A small-molecule ligand and the protein it binds are described below.
Small molecule (SMILES): CC(C)C[C@@H](C=O)NC(=O)[C@H](C)NC(=O)[C@H](CC(C)C)NC(=O)[C@H](C)NC(=O)[C@H](CC(C)C)NC(=O)[C@H](C)NC(=O)[C@@H](N)[C@@H](C)O

Sequence of chain 1.E:
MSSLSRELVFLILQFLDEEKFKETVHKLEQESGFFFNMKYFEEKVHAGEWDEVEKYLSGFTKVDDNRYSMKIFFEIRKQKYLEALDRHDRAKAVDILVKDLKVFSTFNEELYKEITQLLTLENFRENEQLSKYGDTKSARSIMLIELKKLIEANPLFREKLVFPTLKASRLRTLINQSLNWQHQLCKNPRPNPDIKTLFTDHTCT

Binding-site contacts:
Ligand atom N contacts residue PHE74 of chain 1.E at 4.1 Å.
Ligand atom CG contacts residue ARG67 of chain 1.E at 3.9 Å.
Ligand atom CD1 contacts residue LEU130 of chain 1.E at 4.1 Å (hydrophobic).
Ligand atom O contacts residue GLU146 of chain 1.E at 4.1 Å.
Ligand atom CD1 contacts residue LEU150 of chain 1.E at 3.8 Å (hydrophobic).
Ligand atom CA contacts residue LYS71 of chain 1.E at 3.8 Å.
Ligand atom C contacts residue LYS71 of chain 1.E at 4.1 Å.
Ligand atom C contacts residue ARG67 of chain 1.E at 3.6 Å.
Ligand atom O contacts residue LYS71 of chain 1.E at 2.9 Å (salt-bridge).
Ligand atom O contacts residue LYS71 of chain 1.E at 3.1 Å.
Ligand atom O contacts residue LYS78 of chain 1.E at 2.9 Å (salt-bridge).
Ligand atom CD2 contacts residue PHE74 of chain 1.E at 3.7 Å (hydrophobic).
Ligand atom O contacts residue GLU75 of chain 1.E at 4.1 Å.
Ligand atom N contacts residue LEU111 of chain 1.E at 4.1 Å.
Ligand atom CB contacts residue ARG67 of chain 1.E at 3.1 Å.
Ligand atom C contacts residue LYS71 of chain 1.E at 3.8 Å.
Ligand atom O contacts residue GLN129 of chain 1.E at 4.0 Å.
Ligand atom CD1 contacts residue PHE74 of chain 1.E at 4.0 Å (hydrophobic).
Ligand atom CD2 contacts residue LEU111 of chain 1.E at 3.7 Å (hydrophobic).
Ligand atom CD1 contacts residue TYR68 of chain 1.E at 4.0 Å (hydrophobic).
Ligand atom N contacts residue LYS78 of chain 1.E at 4.1 Å.
Ligand atom CB contacts residue LEU130 of chain 1.E at 3.7 Å (hydrophobic).
Ligand atom CD1 contacts residue ASN127 of chain 1.E at 4.1 Å.
Ligand atom CD2 contacts residue ARG67 of chain 1.E at 3.4 Å.
Ligand atom CA contacts residue LYS78 of chain 1.E at 3.5 Å.
Ligand atom CD2 contacts residue ILE115 of chain 1.E at 3.7 Å (hydrophobic).
Ligand atom C contacts residue LEU111 of chain 1.E at 3.7 Å (hydrophobic).
Ligand atom O contacts residue PHE74 of chain 1.E at 3.5 Å.
Ligand atom CA contacts residue LEU111 of chain 1.E at 3.7 Å (hydrophobic).
Ligand atom O contacts residue LEU130 of chain 1.E at 4.1 Å.
Ligand atom C contacts residue LYS78 of chain 1.E at 3.8 Å.
Ligand atom N contacts residue LYS71 of chain 1.E at 4.1 Å.
Ligand atom CB contacts residue ASN108 of chain 1.E at 3.5 Å.
Ligand atom C contacts residue LYS78 of chain 1.E at 3.6 Å.
Ligand atom O contacts residue ARG67 of chain 1.E at 3.2 Å (salt-bridge).
Ligand atom O contacts residue LEU111 of chain 1.E at 3.3 Å.
Ligand atom N contacts residue LEU111 of chain 1.E at 3.9 Å.
Ligand atom C contacts residue ASN108 of chain 1.E at 3.9 Å.
Ligand atom CA contacts residue ARG67 of chain 1.E at 3.9 Å.
Ligand atom O contacts residue ASN108 of chain 1.E at 2.9 Å (h-bond).